Binding-site contacts:
Ligand atom C6 contacts residue LYS41 of chain 1.C at 4.1 Å.
Ligand atom O6 contacts residue LYS41 of chain 1.C at 3.4 Å.
Ligand atom C3C contacts residue TRP42 of chain 1.C at 4.4 Å (hydrophobic).
Ligand atom O51 contacts residue LYS150 of chain 1.C at 4.3 Å.
Ligand atom O43 contacts residue LYS150 of chain 1.C at 4.2 Å.
Ligand atom O1 contacts residue LYS41 of chain 1.C at 3.7 Å.
Ligand atom C1B contacts residue TRP42 of chain 1.C at 4.5 Å (hydrophobic).
Ligand atom O51 contacts residue LYS151 of chain 1.C at 3.4 Å (salt-bridge).
Ligand atom O3C contacts residue TRP42 of chain 1.C at 3.6 Å.
Ligand atom O53 contacts residue GLN148 of chain 1.C at 4.4 Å.
Ligand atom P1 contacts residue ARG43 of chain 1.C at 4.1 Å.
Ligand atom C2C contacts residue TRP42 of chain 1.C at 4.0 Å (hydrophobic).
Ligand atom O12 contacts residue ARG43 of chain 1.C at 3.9 Å.
Ligand atom O53 contacts residue LYS150 of chain 1.C at 2.4 Å (salt-bridge).
Ligand atom O11 contacts residue ARG43 of chain 1.C at 2.8 Å (salt-bridge).
Ligand atom P5 contacts residue LYS150 of chain 1.C at 3.9 Å.
Ligand atom O6 contacts residue TRP42 of chain 1.C at 3.3 Å (h-bond).
Ligand atom P5 contacts residue LYS145 of chain 1.C at 4.5 Å.
Ligand atom O52 contacts residue GLN148 of chain 1.C at 3.9 Å.
Ligand atom O52 contacts residue LYS145 of chain 1.C at 3.0 Å (salt-bridge).
Ligand atom O41 contacts residue LYS15 of chain 1.C at 4.4 Å.
Ligand atom O1 contacts residue TRP42 of chain 1.C at 4.3 Å.
Ligand atom O2 contacts residue LYS41 of chain 1.C at 4.1 Å.
Ligand atom O11 contacts residue LYS41 of chain 1.C at 4.4 Å.

The protein below binds the small molecule below.
Small molecule (SMILES): CCCCCCCC(=O)OC[C@H](COP(=O)(O)O[C@@H]1[C@H](O)[C@H](O)[C@@H](OP(=O)(O)O)[C@H](OP(=O)(O)O)[C@H]1O)OC(=O)CCCCCCC

Sequence of chain 1.C:
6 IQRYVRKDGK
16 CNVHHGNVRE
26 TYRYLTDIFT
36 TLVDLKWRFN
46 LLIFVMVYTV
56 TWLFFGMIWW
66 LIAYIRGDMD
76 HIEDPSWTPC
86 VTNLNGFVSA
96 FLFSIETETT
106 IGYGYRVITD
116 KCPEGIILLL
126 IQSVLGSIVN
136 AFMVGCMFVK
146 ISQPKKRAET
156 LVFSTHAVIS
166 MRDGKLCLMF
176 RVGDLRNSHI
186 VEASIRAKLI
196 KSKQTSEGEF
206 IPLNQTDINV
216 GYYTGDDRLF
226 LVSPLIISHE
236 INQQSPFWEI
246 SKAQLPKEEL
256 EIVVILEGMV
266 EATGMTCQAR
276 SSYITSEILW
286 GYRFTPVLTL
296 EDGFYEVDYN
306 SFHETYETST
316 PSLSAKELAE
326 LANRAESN